Sequence of chain 1.A:
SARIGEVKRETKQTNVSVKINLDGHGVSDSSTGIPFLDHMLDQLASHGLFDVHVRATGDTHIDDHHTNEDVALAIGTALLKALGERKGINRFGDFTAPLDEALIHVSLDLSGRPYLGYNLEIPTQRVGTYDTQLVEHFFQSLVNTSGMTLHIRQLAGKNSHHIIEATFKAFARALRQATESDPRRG

Binding-site contacts:
Ligand atom O2 contacts residue GLN19 of chain 21.A at 3.0 Å (h-bond).
Ligand atom C6 contacts residue MN1 of chain 21.B at 3.1 Å.
Ligand atom C6 contacts residue IG21 of chain 21.D at 0.8 Å.
Ligand atom C6 contacts residue MN1 of chain 21.C at 3.5 Å.
Ligand atom OP5 contacts residue IG21 of chain 21.D at 0.1 Å (h-bond).
Ligand atom C3 contacts residue MN1 of chain 21.C at 3.1 Å.
Ligand atom OP4 contacts residue HIS53 of chain 1.A at 3.1 Å (h-bond).
Ligand atom O3 contacts residue GLU171 of chain 1.A at 2.6 Å (salt-bridge).
Ligand atom N2 contacts residue IG21 of chain 21.D at 0.4 Å (h-bond).
Ligand atom N2 contacts residue MN1 of chain 21.C at 2.4 Å.
Ligand atom OP6 contacts residue IG21 of chain 21.D at 0.1 Å (h-bond).
Ligand atom C4 contacts residue IG21 of chain 21.D at 0.5 Å.
Ligand atom C1 contacts residue IG21 of chain 21.D at 0.1 Å.
Ligand atom C3 contacts residue EDO1 of chain 21.F at 3.4 Å.
Ligand atom OP4 contacts residue GLN49 of chain 1.A at 2.9 Å (h-bond).
Ligand atom C2 contacts residue EDO1 of chain 21.F at 3.3 Å.
Ligand atom C5 contacts residue EDO1 of chain 21.F at 3.5 Å.
Ligand atom OP6 contacts residue ARG97 of chain 8.A at 2.9 Å (salt-bridge).
Ligand atom O3 contacts residue MN1 of chain 21.C at 2.4 Å.
Ligand atom C1 contacts residue GLU171 of chain 1.A at 3.2 Å.
Ligand atom N2 contacts residue HIS72 of chain 21.A at 3.2 Å (h-bond).
Ligand atom C2 contacts residue IG21 of chain 21.D at 0.5 Å.
Ligand atom OP5 contacts residue ARG97 of chain 8.A at 2.8 Å (salt-bridge).
Ligand atom O3 contacts residue IG21 of chain 21.D at 0.2 Å (h-bond).
Ligand atom N1 contacts residue MN1 of chain 21.B at 3.0 Å.
Ligand atom OP6 contacts residue HIS53 of chain 1.A at 3.3 Å (h-bond).
Ligand atom C5 contacts residue IG21 of chain 21.D at 1.0 Å.
Ligand atom O3 contacts residue HIS45 of chain 1.A at 3.0 Å.
Ligand atom O2 contacts residue IG21 of chain 21.D at 1.9 Å.
Ligand atom C3 contacts residue IG21 of chain 21.D at 0.3 Å.
Ligand atom N2 contacts residue GLU171 of chain 1.A at 3.2 Å (salt-bridge).
Ligand atom P contacts residue IG21 of chain 21.D at 0.1 Å.
Ligand atom OP4 contacts residue IG21 of chain 21.D at 0.3 Å (h-bond).
Ligand atom C4 contacts residue MN1 of chain 21.C at 3.1 Å.
Ligand atom OP1 contacts residue IG21 of chain 21.D at 0.2 Å (h-bond).
Ligand atom C3 contacts residue GLU171 of chain 1.A at 3.3 Å.
Ligand atom O3 contacts residue HIS72 of chain 21.A at 3.4 Å (h-bond).
Ligand atom C4 contacts residue GLU171 of chain 1.A at 3.5 Å.
Ligand atom OP6 contacts residue LYS175 of chain 1.A at 2.9 Å (salt-bridge).
Ligand atom N1 contacts residue IG21 of chain 21.D at 0.6 Å.

Sequence of chain 8.A:
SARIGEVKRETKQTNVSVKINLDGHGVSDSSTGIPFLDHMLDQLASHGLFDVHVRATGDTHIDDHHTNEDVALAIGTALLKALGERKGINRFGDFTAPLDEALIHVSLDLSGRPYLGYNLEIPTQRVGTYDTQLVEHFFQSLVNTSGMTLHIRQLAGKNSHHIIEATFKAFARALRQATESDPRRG

Sequence of chain 21.A:
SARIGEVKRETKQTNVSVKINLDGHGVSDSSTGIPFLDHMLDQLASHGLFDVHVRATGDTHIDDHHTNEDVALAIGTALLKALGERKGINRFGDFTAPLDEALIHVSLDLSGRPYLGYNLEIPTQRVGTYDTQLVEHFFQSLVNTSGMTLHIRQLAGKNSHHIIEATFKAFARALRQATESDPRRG

The protein below binds the small molecule below.
Small molecule (SMILES): O=P(O)(O)OC[C@@H](O)[C@@H](O)c1cnc[nH]1